Binding-site contacts:
Ligand atom O6 contacts residue ASN107 of chain 1.B at 3.8 Å.
Ligand atom C5 contacts residue THR109 of chain 1.B at 3.8 Å.
Ligand atom N2 contacts residue ASN107 of chain 1.B at 2.9 Å (h-bond).
Ligand atom C1 contacts residue ASN107 of chain 1.B at 1.4 Å.
Ligand atom C3 contacts residue ASN107 of chain 1.B at 3.8 Å.
Ligand atom C7 contacts residue ASN107 of chain 1.B at 3.4 Å.
Ligand atom C5 contacts residue ASN110 of chain 1.B at 4.3 Å.
Ligand atom O5 contacts residue ASN107 of chain 1.B at 2.4 Å (h-bond).
Ligand atom C4 contacts residue ASN107 of chain 1.B at 4.2 Å.
Ligand atom C8 contacts residue PHE139 of chain 1.B at 3.7 Å (hydrophobic).
Ligand atom C1 contacts residue THR109 of chain 1.B at 3.3 Å.
Ligand atom O7 contacts residue ASN107 of chain 1.B at 3.5 Å (h-bond).
Ligand atom C6 contacts residue VAL112 of chain 1.B at 3.7 Å (hydrophobic).
Ligand atom C8 contacts residue ASN107 of chain 1.B at 4.5 Å.
Ligand atom C5 contacts residue ASN107 of chain 1.B at 3.7 Å.
Ligand atom C6 contacts residue ASN110 of chain 1.B at 3.8 Å.
Ligand atom O5 contacts residue THR109 of chain 1.B at 3.6 Å.
Ligand atom C7 contacts residue PHE139 of chain 1.B at 4.0 Å (hydrophobic).
Ligand atom O6 contacts residue VAL111 of chain 1.B at 3.2 Å.
Ligand atom O5 contacts residue ASN110 of chain 1.B at 4.4 Å.
Ligand atom C6 contacts residue VAL111 of chain 1.B at 4.3 Å (hydrophobic).
Ligand atom C2 contacts residue ASN107 of chain 1.B at 2.5 Å.
Ligand atom O7 contacts residue PHE139 of chain 1.B at 3.5 Å.
Ligand atom O5 contacts residue VAL112 of chain 1.B at 4.4 Å.
Ligand atom C2 contacts residue THR109 of chain 1.B at 4.4 Å.
Ligand atom O6 contacts residue VAL112 of chain 1.B at 3.2 Å (h-bond).
Ligand atom O6 contacts residue ASN110 of chain 1.B at 3.2 Å.

This small molecule binds to this protein.
Small molecule (SMILES): CC(=O)N[C@@H]1[C@@H](O)[C@H](O)[C@@H](CO)O[C@H]1O

Sequence of chain 1.B:
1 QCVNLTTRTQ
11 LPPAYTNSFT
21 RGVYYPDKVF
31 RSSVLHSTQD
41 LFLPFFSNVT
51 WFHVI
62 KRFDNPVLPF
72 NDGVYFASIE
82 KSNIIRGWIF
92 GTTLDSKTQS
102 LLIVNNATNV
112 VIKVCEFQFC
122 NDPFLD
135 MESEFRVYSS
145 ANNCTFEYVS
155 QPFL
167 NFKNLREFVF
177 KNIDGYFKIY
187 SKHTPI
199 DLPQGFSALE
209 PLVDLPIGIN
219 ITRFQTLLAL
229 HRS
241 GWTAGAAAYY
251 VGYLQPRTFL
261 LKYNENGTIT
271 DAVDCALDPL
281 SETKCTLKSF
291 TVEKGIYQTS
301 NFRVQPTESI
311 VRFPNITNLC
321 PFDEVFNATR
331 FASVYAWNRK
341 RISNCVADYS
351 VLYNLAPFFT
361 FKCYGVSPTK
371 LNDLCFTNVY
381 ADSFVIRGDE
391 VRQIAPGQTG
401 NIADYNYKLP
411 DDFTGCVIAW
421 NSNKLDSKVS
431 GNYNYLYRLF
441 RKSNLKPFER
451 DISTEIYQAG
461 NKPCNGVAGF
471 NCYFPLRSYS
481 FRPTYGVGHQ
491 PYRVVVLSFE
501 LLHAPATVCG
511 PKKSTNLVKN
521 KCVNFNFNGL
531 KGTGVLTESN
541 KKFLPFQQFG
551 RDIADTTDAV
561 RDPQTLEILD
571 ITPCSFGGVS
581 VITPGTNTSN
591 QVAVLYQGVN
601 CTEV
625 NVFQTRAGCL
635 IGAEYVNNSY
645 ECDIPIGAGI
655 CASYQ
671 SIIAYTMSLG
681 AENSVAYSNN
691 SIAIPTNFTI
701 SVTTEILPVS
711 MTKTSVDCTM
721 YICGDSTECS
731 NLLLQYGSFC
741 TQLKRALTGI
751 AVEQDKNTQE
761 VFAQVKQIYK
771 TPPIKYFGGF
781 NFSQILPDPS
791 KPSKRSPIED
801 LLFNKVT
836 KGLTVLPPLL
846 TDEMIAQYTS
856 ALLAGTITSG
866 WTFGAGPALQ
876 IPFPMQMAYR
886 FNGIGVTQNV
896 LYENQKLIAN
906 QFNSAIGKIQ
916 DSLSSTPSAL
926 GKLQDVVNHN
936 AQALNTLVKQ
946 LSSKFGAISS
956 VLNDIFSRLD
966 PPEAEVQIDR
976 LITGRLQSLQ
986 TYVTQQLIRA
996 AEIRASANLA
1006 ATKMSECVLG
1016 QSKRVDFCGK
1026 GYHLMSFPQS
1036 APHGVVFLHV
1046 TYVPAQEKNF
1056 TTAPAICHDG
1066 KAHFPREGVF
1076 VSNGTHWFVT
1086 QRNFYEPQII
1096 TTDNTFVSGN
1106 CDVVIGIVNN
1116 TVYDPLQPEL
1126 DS